The small molecule below binds the protein below.
Small molecule (SMILES): CCN1CCC[C@H]1CNC(=O)c1cc([N+](=O)[O-])c(N(C)C)cc1OC

Sequence of chain 1.B:
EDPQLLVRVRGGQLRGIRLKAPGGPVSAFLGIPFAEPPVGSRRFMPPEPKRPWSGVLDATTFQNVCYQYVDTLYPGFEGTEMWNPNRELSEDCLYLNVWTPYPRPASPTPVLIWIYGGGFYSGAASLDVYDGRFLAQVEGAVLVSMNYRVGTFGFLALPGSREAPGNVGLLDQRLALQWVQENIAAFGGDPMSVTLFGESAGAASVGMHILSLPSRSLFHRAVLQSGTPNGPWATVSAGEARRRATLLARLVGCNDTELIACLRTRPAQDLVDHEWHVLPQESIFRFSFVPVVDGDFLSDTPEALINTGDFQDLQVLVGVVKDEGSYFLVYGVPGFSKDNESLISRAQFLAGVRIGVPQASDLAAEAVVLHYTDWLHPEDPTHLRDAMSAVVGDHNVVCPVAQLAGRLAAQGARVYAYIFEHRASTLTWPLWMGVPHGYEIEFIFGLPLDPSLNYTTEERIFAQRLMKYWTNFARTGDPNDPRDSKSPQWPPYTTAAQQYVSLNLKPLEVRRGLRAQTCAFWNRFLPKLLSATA

Binding-site contacts:
Ligand atom O8 contacts residue C561 of chain 1.H at 0.0 Å (h-bond).
Ligand atom C4 contacts residue C561 of chain 1.H at 0.0 Å.
Ligand atom O16 contacts residue C561 of chain 1.H at 0.0 Å (h-bond).
Ligand atom C14 contacts residue TYR72 of chain 1.B at 3.4 Å (hydrophobic).
Ligand atom C15 contacts residue C561 of chain 1.H at 0.0 Å.
Ligand atom C2 contacts residue TYR124 of chain 1.B at 3.4 Å (hydrophobic).
Ligand atom C14 contacts residue ASP74 of chain 1.B at 3.2 Å.
Ligand atom C18 contacts residue TYR341 of chain 1.B at 3.6 Å (hydrophobic).
Ligand atom C6 contacts residue C561 of chain 1.H at 0.0 Å.
Ligand atom C5 contacts residue C561 of chain 1.H at 0.0 Å.
Ligand atom N17 contacts residue TYR341 of chain 1.B at 3.6 Å.
Ligand atom C12 contacts residue SER293 of chain 1.B at 3.5 Å.
Ligand atom C14 contacts residue C561 of chain 1.H at 0.0 Å.
Ligand atom C18 contacts residue C561 of chain 1.H at 0.0 Å.
Ligand atom N10 contacts residue TRP286 of chain 1.B at 3.5 Å.
Ligand atom C2 contacts residue C561 of chain 1.H at 0.0 Å.
Ligand atom C3 contacts residue TYR341 of chain 1.B at 3.4 Å (hydrophobic).
Ligand atom O13 contacts residue C561 of chain 1.H at 0.0 Å (h-bond).
Ligand atom C11 contacts residue TRP286 of chain 1.B at 3.4 Å (hydrophobic).
Ligand atom C12 contacts residue C561 of chain 1.H at 0.0 Å.
Ligand atom O9 contacts residue ARG296 of chain 1.B at 3.1 Å (salt-bridge).
Ligand atom C05 contacts residue C561 of chain 1.H at 0.0 Å.
Ligand atom O8 contacts residue PHE295 of chain 1.B at 2.7 Å (h-bond).
Ligand atom O13 contacts residue TYR341 of chain 1.B at 3.2 Å.
Ligand atom C11 contacts residue C561 of chain 1.H at 0.0 Å.
Ligand atom O8 contacts residue ILE294 of chain 1.B at 3.0 Å.
Ligand atom C18 contacts residue TYR337 of chain 1.B at 3.3 Å (hydrophobic).
Ligand atom O9 contacts residue C561 of chain 1.H at 0.0 Å (h-bond).
Ligand atom C15 contacts residue TYR124 of chain 1.B at 3.2 Å (hydrophobic).
Ligand atom C3 contacts residue TYR124 of chain 1.B at 3.3 Å (hydrophobic).
Ligand atom C3 contacts residue C561 of chain 1.H at 0.0 Å.
Ligand atom O9 contacts residue PHE295 of chain 1.B at 3.2 Å (h-bond).
Ligand atom O13 contacts residue TYR124 of chain 1.B at 3.0 Å (h-bond).
Ligand atom N10 contacts residue C561 of chain 1.H at 0.0 Å (h-bond).
Ligand atom N17 contacts residue C561 of chain 1.H at 0.0 Å (h-bond).
Ligand atom O16 contacts residue PHE338 of chain 1.B at 3.5 Å.
Ligand atom N7 contacts residue C561 of chain 1.H at 0.0 Å (h-bond).
Ligand atom N17 contacts residue TYR124 of chain 1.B at 3.1 Å (h-bond).
Ligand atom C1 contacts residue C561 of chain 1.H at 0.0 Å.
Ligand atom N7 contacts residue PHE295 of chain 1.B at 3.3 Å (h-bond).